This protein binds this small molecule.
Small molecule (SMILES): CC(=O)N[C@@H]1[C@@H](O)[C@H](O)[C@@H](CO)O[C@H]1O

Binding-site contacts:
Ligand atom C7 contacts residue ASN55 of chain 1.A at 3.2 Å.
Ligand atom N2 contacts residue LEU51 of chain 1.A at 4.3 Å.
Ligand atom C8 contacts residue ASN55 of chain 1.A at 4.4 Å.
Ligand atom N2 contacts residue ASN55 of chain 1.A at 2.8 Å (h-bond).
Ligand atom C3 contacts residue ASN55 of chain 1.A at 3.6 Å.
Ligand atom O5 contacts residue ASN55 of chain 1.A at 2.4 Å (h-bond).
Ligand atom C8 contacts residue GLU48 of chain 1.A at 3.9 Å.
Ligand atom C1 contacts residue ASN55 of chain 1.A at 1.4 Å.
Ligand atom C2 contacts residue ASN55 of chain 1.A at 2.2 Å.
Ligand atom C1 contacts residue LEU51 of chain 1.A at 4.4 Å (hydrophobic).
Ligand atom O7 contacts residue ASN55 of chain 1.A at 3.3 Å (h-bond).
Ligand atom C5 contacts residue ASN55 of chain 1.A at 3.6 Å.
Ligand atom C8 contacts residue LEU51 of chain 1.A at 4.0 Å (hydrophobic).
Ligand atom C8 contacts residue ALA52 of chain 1.A at 4.0 Å (hydrophobic).
Ligand atom O5 contacts residue ARG58 of chain 1.A at 4.1 Å.
Ligand atom C4 contacts residue ASN55 of chain 1.A at 4.1 Å.

Sequence of chain 1.A:
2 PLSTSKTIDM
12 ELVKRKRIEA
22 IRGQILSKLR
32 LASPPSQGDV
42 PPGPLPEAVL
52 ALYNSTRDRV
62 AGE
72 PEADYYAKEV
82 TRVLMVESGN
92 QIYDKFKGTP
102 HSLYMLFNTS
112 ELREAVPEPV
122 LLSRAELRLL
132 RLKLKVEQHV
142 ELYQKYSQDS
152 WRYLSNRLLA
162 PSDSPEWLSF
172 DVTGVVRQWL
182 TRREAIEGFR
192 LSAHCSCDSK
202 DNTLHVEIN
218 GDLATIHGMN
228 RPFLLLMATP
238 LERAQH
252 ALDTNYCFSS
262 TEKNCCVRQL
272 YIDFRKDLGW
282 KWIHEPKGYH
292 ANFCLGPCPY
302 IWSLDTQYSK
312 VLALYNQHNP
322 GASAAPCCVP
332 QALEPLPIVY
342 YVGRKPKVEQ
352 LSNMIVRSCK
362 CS